A small-molecule ligand and the protein it binds are described below.
Small molecule (SMILES): CC(=O)N[C@@H]1[C@@H](O)[C@H](O)[C@@H](CO)O[C@H]1O

Binding-site contacts:
Ligand atom N2 contacts residue ASN60 of chain 1.A at 3.8 Å.
Ligand atom O6 contacts residue TYR58 of chain 1.A at 4.0 Å.
Ligand atom O6 contacts residue ASN60 of chain 1.A at 4.4 Å.
Ligand atom C1 contacts residue ASN60 of chain 1.A at 3.1 Å.
Ligand atom C5 contacts residue ASN60 of chain 1.A at 4.1 Å.
Ligand atom O4 contacts residue SER213 of chain 1.A at 3.8 Å.
Ligand atom O5 contacts residue ASN60 of chain 1.A at 3.9 Å.
Ligand atom O6 contacts residue SER213 of chain 1.A at 3.9 Å.
Ligand atom C6 contacts residue SER213 of chain 1.A at 4.0 Å.
Ligand atom O1 contacts residue ASN60 of chain 1.A at 3.5 Å.
Ligand atom C3 contacts residue ASN60 of chain 1.A at 4.2 Å.
Ligand atom C2 contacts residue ASN60 of chain 1.A at 3.9 Å.
Ligand atom C5 contacts residue SER213 of chain 1.A at 4.3 Å.

Sequence of chain 1.A:
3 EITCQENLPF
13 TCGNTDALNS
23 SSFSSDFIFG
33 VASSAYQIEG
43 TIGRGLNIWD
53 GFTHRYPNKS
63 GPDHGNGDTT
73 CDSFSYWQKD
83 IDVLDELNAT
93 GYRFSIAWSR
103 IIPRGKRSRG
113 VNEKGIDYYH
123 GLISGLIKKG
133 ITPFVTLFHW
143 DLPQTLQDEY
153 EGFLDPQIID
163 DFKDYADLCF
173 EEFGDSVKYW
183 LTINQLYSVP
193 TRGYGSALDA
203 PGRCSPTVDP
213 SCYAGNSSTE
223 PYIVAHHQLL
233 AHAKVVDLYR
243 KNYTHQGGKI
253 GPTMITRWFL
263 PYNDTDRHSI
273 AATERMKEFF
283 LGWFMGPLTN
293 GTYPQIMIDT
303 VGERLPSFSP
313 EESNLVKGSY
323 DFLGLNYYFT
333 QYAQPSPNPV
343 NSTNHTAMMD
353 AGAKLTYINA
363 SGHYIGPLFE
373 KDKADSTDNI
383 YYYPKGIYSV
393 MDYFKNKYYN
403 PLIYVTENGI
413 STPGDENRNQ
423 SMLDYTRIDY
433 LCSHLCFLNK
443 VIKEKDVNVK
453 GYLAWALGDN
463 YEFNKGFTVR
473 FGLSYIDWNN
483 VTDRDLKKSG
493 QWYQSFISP